Sequence of chain 1.C:
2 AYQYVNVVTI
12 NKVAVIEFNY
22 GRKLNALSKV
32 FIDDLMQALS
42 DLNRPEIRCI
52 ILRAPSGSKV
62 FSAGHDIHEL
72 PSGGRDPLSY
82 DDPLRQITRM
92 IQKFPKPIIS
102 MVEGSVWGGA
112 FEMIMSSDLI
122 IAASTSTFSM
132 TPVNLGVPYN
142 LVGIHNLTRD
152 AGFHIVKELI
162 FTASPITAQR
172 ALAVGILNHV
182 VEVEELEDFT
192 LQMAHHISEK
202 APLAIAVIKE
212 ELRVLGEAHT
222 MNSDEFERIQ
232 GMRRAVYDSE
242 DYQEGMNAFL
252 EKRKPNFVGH

Binding-site contacts:
Ligand atom CP1 contacts residue LEU136 of chain 1.C at 3.7 Å (hydrophobic).
Ligand atom C2 contacts residue ASP67 of chain 1.C at 3.1 Å.
Ligand atom NP1 contacts residue HIS66 of chain 1.C at 3.2 Å (h-bond).
Ligand atom C2 contacts residue ILE68 of chain 1.C at 3.8 Å (hydrophobic).
Ligand atom O contacts residue LEU136 of chain 1.C at 3.3 Å.
Ligand atom O4' contacts residue LYS24 of chain 1.C at 3.6 Å.
Ligand atom CP2 contacts residue ILE68 of chain 1.C at 3.4 Å (hydrophobic).
Ligand atom N7 contacts residue ALA64 of chain 1.C at 3.8 Å.
Ligand atom O6 contacts residue LEU25 of chain 1.C at 3.3 Å.
Ligand atom CP5 contacts residue ALA64 of chain 1.C at 3.3 Å (hydrophobic).
Ligand atom O4' contacts residue ARG23 of chain 1.C at 3.8 Å.
Ligand atom CP3 contacts residue LEU136 of chain 1.C at 3.8 Å (hydrophobic).
Ligand atom CP6 contacts residue PHE250 of chain 1.C at 3.7 Å (hydrophobic).
Ligand atom N6 contacts residue ALA64 of chain 1.C at 3.5 Å (h-bond).
Ligand atom O contacts residue HIS66 of chain 1.C at 3.4 Å.
Ligand atom CP9 contacts residue TRP108 of chain 1.C at 3.4 Å (hydrophobic).
Ligand atom CP4 contacts residue THR132 of chain 1.C at 3.6 Å.
Ligand atom N1 contacts residue HIS66 of chain 1.C at 3.5 Å (h-bond).
Ligand atom CP1 contacts residue ILE68 of chain 1.C at 3.1 Å (hydrophobic).
Ligand atom C2 contacts residue HIS69 of chain 1.C at 3.8 Å.
Ligand atom N1 contacts residue ASP67 of chain 1.C at 3.3 Å.
Ligand atom N1 contacts residue ILE68 of chain 1.C at 3.3 Å (h-bond).
Ligand atom CP2 contacts residue LEU136 of chain 1.C at 3.6 Å (hydrophobic).
Ligand atom OP1 contacts residue LEU136 of chain 1.C at 3.3 Å.
Ligand atom CP5 contacts residue THR132 of chain 1.C at 3.6 Å.
Ligand atom OP1 contacts residue PHE250 of chain 1.C at 3.4 Å.
Ligand atom CP4 contacts residue ALA64 of chain 1.C at 3.5 Å (hydrophobic).
Ligand atom CP5 contacts residue TRP108 of chain 1.C at 3.7 Å (hydrophobic).
Ligand atom OP3 contacts residue PHE250 of chain 1.C at 3.7 Å.
Ligand atom CP8 contacts residue TRP108 of chain 1.C at 3.6 Å (hydrophobic).
Ligand atom OP2 contacts residue PHE250 of chain 1.C at 3.6 Å.
Ligand atom CP2 contacts residue HIS66 of chain 1.C at 3.6 Å.
Ligand atom CP7 contacts residue PHE250 of chain 1.C at 3.7 Å (hydrophobic).
Ligand atom C4' contacts residue ARG23 of chain 1.C at 3.6 Å.
Ligand atom NP2 contacts residue ALA64 of chain 1.C at 2.8 Å (h-bond).
Ligand atom C6 contacts residue HIS66 of chain 1.C at 3.5 Å.
Ligand atom OP3 contacts residue ALA64 of chain 1.C at 3.7 Å.
Ligand atom C5' contacts residue LEU25 of chain 1.C at 3.8 Å (hydrophobic).
Ligand atom O33 contacts residue LYS24 of chain 1.C at 3.3 Å (salt-bridge).
Ligand atom N6 contacts residue HIS66 of chain 1.C at 2.8 Å (h-bond).

A small-molecule ligand and the protein it binds are described below.
Small molecule (SMILES): CC(C(=O)OCCNC(=O)CCNC(=O)[C@H](O)C(C)(C)COP(=O)(O)OP(=O)(O)OC[C@H]1O[C@@H](n2cnc3c(N)ncnc32)[C@H](O)[C@@H]1OP(=O)(O)O)=[N+]([O-])[O-]